The protein below binds the small molecule below.
Small molecule (SMILES): CC(=O)N[C@H]1CSSC[C@@H](C(N)=O)NC(=O)[C@H](Cc2ccccc2)NC(=O)[C@H](CCC(N)=O)NC(=O)[C@@H]2CCCN2C(=O)[C@H](Cc2c[nH]cn2)NC1=O

Sequence of chain 2.A:
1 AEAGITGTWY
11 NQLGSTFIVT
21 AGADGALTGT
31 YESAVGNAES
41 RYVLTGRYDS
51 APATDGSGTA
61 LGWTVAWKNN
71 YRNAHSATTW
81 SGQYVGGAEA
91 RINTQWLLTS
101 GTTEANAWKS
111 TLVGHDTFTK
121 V

Binding-site contacts:
Ligand atom N contacts residue ALA34 of chain 2.A at 3.7 Å.
Ligand atom O contacts residue SER33 of chain 2.A at 3.8 Å.
Ligand atom CG contacts residue ALA74 of chain 2.A at 3.7 Å (hydrophobic).
Ligand atom NE2 contacts residue TRP67 of chain 2.A at 3.5 Å.
Ligand atom CE1 contacts residue TRP108 of chain 4.A at 3.6 Å (hydrophobic).
Ligand atom C contacts residue SER33 of chain 2.A at 3.9 Å.
Ligand atom CG contacts residue TRP67 of chain 2.A at 3.9 Å (hydrophobic).
Ligand atom N contacts residue SER33 of chain 2.A at 3.8 Å.
Ligand atom CD1 contacts residue TRP108 of chain 4.A at 3.9 Å (hydrophobic).
Ligand atom OE1 contacts residue THR78 of chain 2.A at 2.9 Å (h-bond).
Ligand atom CE1 contacts residue TRP67 of chain 2.A at 3.4 Å (hydrophobic).
Ligand atom CA contacts residue TRP67 of chain 2.A at 3.6 Å (hydrophobic).
Ligand atom NE2 contacts residue LEU98 of chain 2.A at 3.9 Å.
Ligand atom OE1 contacts residue LEU98 of chain 2.A at 3.7 Å.
Ligand atom CG contacts residue TYR31 of chain 2.A at 3.8 Å (hydrophobic).
Ligand atom CG contacts residue TRP108 of chain 4.A at 3.8 Å (hydrophobic).
Ligand atom CD contacts residue ALA74 of chain 2.A at 3.9 Å (hydrophobic).
Ligand atom CG contacts residue TRP67 of chain 2.A at 3.8 Å (hydrophobic).
Ligand atom O contacts residue SER33 of chain 2.A at 2.8 Å.
Ligand atom CB contacts residue TRP67 of chain 2.A at 3.7 Å (hydrophobic).
Ligand atom CB contacts residue TYR42 of chain 2.A at 3.2 Å (hydrophobic).
Ligand atom CD2 contacts residue TRP108 of chain 4.A at 3.3 Å (hydrophobic).
Ligand atom CG contacts residue TYR42 of chain 2.A at 3.9 Å (hydrophobic).
Ligand atom C contacts residue SER33 of chain 2.A at 3.9 Å.
Ligand atom CZ contacts residue TRP96 of chain 2.A at 3.9 Å (hydrophobic).
Ligand atom CE2 contacts residue TRP108 of chain 4.A at 3.1 Å (hydrophobic).
Ligand atom C contacts residue TRP67 of chain 2.A at 4.0 Å (hydrophobic).
Ligand atom NE2 contacts residue TRP80 of chain 2.A at 3.8 Å.
Ligand atom CD2 contacts residue SER76 of chain 2.A at 3.7 Å.
Ligand atom NE2 contacts residue SER76 of chain 2.A at 3.0 Å (h-bond).
Ligand atom O contacts residue TYR31 of chain 2.A at 3.0 Å (h-bond).
Ligand atom CB contacts residue TRP67 of chain 2.A at 3.8 Å (hydrophobic).
Ligand atom OE1 contacts residue TRP67 of chain 2.A at 3.8 Å.
Ligand atom O contacts residue TRP67 of chain 2.A at 3.7 Å.
Ligand atom NE2 contacts residue TRP96 of chain 2.A at 3.7 Å.
Ligand atom NE2 contacts residue THR78 of chain 2.A at 4.0 Å.
Ligand atom CD1 contacts residue LEU13 of chain 2.A at 3.8 Å (hydrophobic).
Ligand atom CZ contacts residue TRP108 of chain 4.A at 3.7 Å (hydrophobic).
Ligand atom CB contacts residue TRP108 of chain 4.A at 3.9 Å (hydrophobic).
Ligand atom O contacts residue SER15 of chain 2.A at 3.4 Å (h-bond).

Sequence of chain 4.A:
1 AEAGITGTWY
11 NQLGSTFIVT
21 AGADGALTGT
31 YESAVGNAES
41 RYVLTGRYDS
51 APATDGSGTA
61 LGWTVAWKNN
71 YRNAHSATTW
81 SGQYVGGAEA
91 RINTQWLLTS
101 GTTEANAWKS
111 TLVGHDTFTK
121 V